Sequence of chain 34.C:
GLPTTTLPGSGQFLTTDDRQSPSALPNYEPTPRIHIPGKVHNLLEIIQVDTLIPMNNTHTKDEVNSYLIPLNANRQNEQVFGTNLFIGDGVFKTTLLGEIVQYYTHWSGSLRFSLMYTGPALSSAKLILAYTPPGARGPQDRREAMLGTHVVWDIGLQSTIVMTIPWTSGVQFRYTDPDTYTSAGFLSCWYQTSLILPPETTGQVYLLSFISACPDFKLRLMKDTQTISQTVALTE

Sequence of chain 33.C:
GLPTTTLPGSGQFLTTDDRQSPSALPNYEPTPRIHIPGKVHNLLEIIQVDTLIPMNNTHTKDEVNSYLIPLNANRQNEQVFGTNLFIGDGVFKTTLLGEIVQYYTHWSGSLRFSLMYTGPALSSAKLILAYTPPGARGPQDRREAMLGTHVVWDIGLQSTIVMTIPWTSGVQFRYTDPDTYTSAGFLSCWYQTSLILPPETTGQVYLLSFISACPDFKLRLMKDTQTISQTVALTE

Sequence of chain 33.A:
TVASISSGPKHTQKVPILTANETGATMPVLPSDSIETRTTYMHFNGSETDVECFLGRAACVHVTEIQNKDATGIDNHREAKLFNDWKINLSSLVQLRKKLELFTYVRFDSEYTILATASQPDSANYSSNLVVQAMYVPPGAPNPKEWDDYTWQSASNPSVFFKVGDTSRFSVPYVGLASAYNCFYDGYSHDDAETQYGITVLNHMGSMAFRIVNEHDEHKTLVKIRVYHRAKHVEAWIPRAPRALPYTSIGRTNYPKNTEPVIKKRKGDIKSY

This small molecule binds to this protein.
Small molecule (SMILES): Cc1cc(CCCCCOc2ccc(C3=NCCO3)cc2Cl)on1

Binding-site contacts:
Ligand atom C1B contacts residue VAL188 of chain 33.A at 3.9 Å (hydrophobic).
Ligand atom C5A contacts residue MET224 of chain 33.A at 3.5 Å (hydrophobic).
Ligand atom C2B contacts residue VAL188 of chain 33.A at 3.7 Å (hydrophobic).
Ligand atom CL1 contacts residue TYR128 of chain 33.A at 3.3 Å.
Ligand atom C5A contacts residue ALA150 of chain 33.A at 3.9 Å (hydrophobic).
Ligand atom N2 contacts residue ASN219 of chain 33.A at 3.6 Å.
Ligand atom C4B contacts residue MET224 of chain 33.A at 3.8 Å (hydrophobic).
Ligand atom O1B contacts residue ILE104 of chain 33.A at 3.8 Å.
Ligand atom C3C contacts residue TYR128 of chain 33.A at 3.4 Å (hydrophobic).
Ligand atom CL1 contacts residue ILE104 of chain 33.A at 3.5 Å.
Ligand atom O1 contacts residue MET221 of chain 33.A at 3.2 Å (h-bond).
Ligand atom N3A contacts residue PRO174 of chain 33.A at 3.7 Å.
Ligand atom C1C contacts residue LEU106 of chain 33.A at 3.5 Å (hydrophobic).
Ligand atom C2A contacts residue MET224 of chain 33.A at 3.4 Å (hydrophobic).
Ligand atom C2A contacts residue PHE186 of chain 33.A at 3.2 Å (hydrophobic).
Ligand atom C5B contacts residue MET224 of chain 33.A at 3.5 Å (hydrophobic).
Ligand atom C2C contacts residue TYR197 of chain 33.A at 3.8 Å (hydrophobic).
Ligand atom C4B contacts residue PHE186 of chain 33.A at 3.4 Å (hydrophobic).
Ligand atom C31 contacts residue TYR197 of chain 33.A at 3.9 Å (hydrophobic).
Ligand atom O1A contacts residue MET224 of chain 33.A at 2.8 Å.
Ligand atom C5A contacts residue PHE186 of chain 33.A at 3.4 Å (hydrophobic).
Ligand atom C5A contacts residue VAL176 of chain 33.A at 3.2 Å (hydrophobic).
Ligand atom C4A contacts residue PRO174 of chain 33.A at 3.3 Å (hydrophobic).
Ligand atom C4C contacts residue VAL188 of chain 33.A at 3.9 Å (hydrophobic).
Ligand atom C5 contacts residue LEU106 of chain 33.A at 3.7 Å (hydrophobic).
Ligand atom C4B contacts residue TYR152 of chain 33.A at 3.8 Å (hydrophobic).
Ligand atom C5C contacts residue VAL191 of chain 33.A at 3.9 Å (hydrophobic).
Ligand atom C3B contacts residue TYR152 of chain 33.A at 3.7 Å (hydrophobic).
Ligand atom C1C contacts residue TYR128 of chain 33.A at 3.7 Å (hydrophobic).
Ligand atom C2C contacts residue TYR128 of chain 33.A at 3.8 Å (hydrophobic).
Ligand atom O1A contacts residue PHE186 of chain 33.A at 2.8 Å.
Ligand atom N3A contacts residue PHE186 of chain 33.A at 3.9 Å.
Ligand atom C2B contacts residue TYR152 of chain 33.A at 3.8 Å (hydrophobic).
Ligand atom C5C contacts residue TYR152 of chain 33.A at 3.9 Å (hydrophobic).
Ligand atom C4C contacts residue VAL191 of chain 33.A at 3.5 Å (hydrophobic).
Ligand atom C4 contacts residue LEU106 of chain 33.A at 3.6 Å (hydrophobic).
Ligand atom C6B contacts residue TYR128 of chain 33.A at 3.8 Å (hydrophobic).
Ligand atom C5C contacts residue VAL188 of chain 33.A at 3.9 Å (hydrophobic).
Ligand atom N3A contacts residue ALA24 of chain 33.C at 3.6 Å.
Ligand atom C5B contacts residue PHE186 of chain 33.A at 3.5 Å (hydrophobic).